Sequence of chain 1.A:
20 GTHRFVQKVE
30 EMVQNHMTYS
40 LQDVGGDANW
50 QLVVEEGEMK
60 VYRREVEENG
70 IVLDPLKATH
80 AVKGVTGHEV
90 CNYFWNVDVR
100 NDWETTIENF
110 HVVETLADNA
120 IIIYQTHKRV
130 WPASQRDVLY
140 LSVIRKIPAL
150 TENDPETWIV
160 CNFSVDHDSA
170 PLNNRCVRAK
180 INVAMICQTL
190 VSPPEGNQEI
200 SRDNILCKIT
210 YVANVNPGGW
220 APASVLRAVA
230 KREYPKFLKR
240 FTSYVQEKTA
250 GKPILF

Binding-site contacts:
Ligand atom C4 contacts residue ASN161 of chain 1.A at 3.8 Å.
Ligand atom C33 contacts residue TRP130 of chain 1.A at 3.8 Å (hydrophobic).
Ligand atom C24 contacts residue PHE236 of chain 1.A at 3.9 Å (hydrophobic).
Ligand atom O1 contacts residue TYR139 of chain 1.A at 3.8 Å.
Ligand atom O1 contacts residue ILE106 of chain 1.A at 3.6 Å.
Ligand atom C6 contacts residue HIS126 of chain 1.A at 3.7 Å.
Ligand atom O4 contacts residue ASN161 of chain 1.A at 2.9 Å (h-bond).
Ligand atom C22 contacts residue GLU103 of chain 1.A at 3.6 Å.
Ligand atom N2 contacts residue GLU103 of chain 1.A at 3.2 Å (salt-bridge).
Ligand atom C6 contacts residue GLN124 of chain 1.A at 3.9 Å.
Ligand atom C34 contacts residue ALA178 of chain 1.A at 3.4 Å (hydrophobic).
Ligand atom C21 contacts residue TYR210 of chain 1.A at 3.5 Å (hydrophobic).
Ligand atom O1 contacts residue GLU103 of chain 1.A at 2.8 Å (salt-bridge).
Ligand atom C10 contacts residue VAL182 of chain 1.A at 3.6 Å (hydrophobic).
Ligand atom O21 contacts residue PHE93 of chain 1.A at 3.4 Å.
Ligand atom C3 contacts residue GLN124 of chain 1.A at 3.8 Å.
Ligand atom O1 contacts residue ARG99 of chain 1.A at 3.6 Å.
Ligand atom C27 contacts residue TYR233 of chain 1.A at 3.9 Å (hydrophobic).
Ligand atom C30 contacts residue TRP130 of chain 1.A at 3.2 Å (hydrophobic).
Ligand atom C31 contacts residue HIS126 of chain 1.A at 3.9 Å.
Ligand atom C7 contacts residue HIS126 of chain 1.A at 3.5 Å.
Ligand atom C10 contacts residue TYR210 of chain 1.A at 3.7 Å (hydrophobic).
Ligand atom C9 contacts residue VAL214 of chain 1.A at 3.9 Å (hydrophobic).
Ligand atom C25 contacts residue TYR233 of chain 1.A at 3.7 Å (hydrophobic).
Ligand atom C3 contacts residue TYR139 of chain 1.A at 3.7 Å (hydrophobic).
Ligand atom C22 contacts residue TYR210 of chain 1.A at 3.8 Å (hydrophobic).
Ligand atom C34 contacts residue HIS126 of chain 1.A at 3.9 Å.
Ligand atom C3 contacts residue ASN161 of chain 1.A at 3.8 Å.
Ligand atom C9 contacts residue TYR233 of chain 1.A at 3.8 Å (hydrophobic).
Ligand atom O4 contacts residue VAL182 of chain 1.A at 3.5 Å.
Ligand atom C2 contacts residue ASN161 of chain 1.A at 3.8 Å.
Ligand atom C1 contacts residue GLU103 of chain 1.A at 3.6 Å.
Ligand atom C1 contacts residue TYR139 of chain 1.A at 3.6 Å (hydrophobic).
Ligand atom C33 contacts residue ALA178 of chain 1.A at 3.8 Å (hydrophobic).
Ligand atom C23 contacts residue TYR210 of chain 1.A at 3.4 Å (hydrophobic).
Ligand atom C29 contacts residue TRP130 of chain 1.A at 3.8 Å (hydrophobic).
Ligand atom O21 contacts residue TYR210 of chain 1.A at 2.6 Å (h-bond).
Ligand atom C32 contacts residue HIS126 of chain 1.A at 3.8 Å.
Ligand atom O1 contacts residue GLN124 of chain 1.A at 3.1 Å (h-bond).
Ligand atom C1 contacts residue ARG99 of chain 1.A at 3.3 Å.

This protein binds this small molecule.
Small molecule (SMILES): CCCCCCCCCCCCCC(=O)N[C@@H](CO)C[C@@H](O)c1ccccc1